Sequence of chain 2.A:
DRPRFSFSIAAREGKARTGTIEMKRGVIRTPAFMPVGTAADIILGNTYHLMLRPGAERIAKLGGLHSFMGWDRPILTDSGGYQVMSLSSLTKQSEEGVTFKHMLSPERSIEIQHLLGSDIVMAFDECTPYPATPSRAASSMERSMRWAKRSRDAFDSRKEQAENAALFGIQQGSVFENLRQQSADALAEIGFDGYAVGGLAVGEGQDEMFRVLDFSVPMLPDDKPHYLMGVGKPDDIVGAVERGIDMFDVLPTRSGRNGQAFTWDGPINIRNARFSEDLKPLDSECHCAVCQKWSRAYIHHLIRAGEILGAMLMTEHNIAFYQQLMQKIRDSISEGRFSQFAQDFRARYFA

Binding-site contacts:
Ligand atom N3 contacts residue ASP104 of chain 2.A at 2.8 Å (salt-bridge).
Ligand atom F1 contacts residue GLY71 of chain 2.A at 3.4 Å.
Ligand atom C6 contacts residue ASP104 of chain 2.A at 3.5 Å.
Ligand atom C contacts residue TYR108 of chain 2.A at 3.6 Å (hydrophobic).
Ligand atom O contacts residue CYS160 of chain 2.A at 3.5 Å (h-bond).
Ligand atom C2 contacts residue TYR108 of chain 2.A at 3.5 Å (hydrophobic).
Ligand atom N4 contacts residue ASP104 of chain 2.A at 2.8 Å (salt-bridge).
Ligand atom O contacts residue GLN205 of chain 2.A at 3.0 Å (h-bond).
Ligand atom C18 contacts residue TYR108 of chain 2.A at 3.5 Å (hydrophobic).
Ligand atom C8 contacts residue TYR108 of chain 2.A at 3.5 Å (hydrophobic).
Ligand atom C9 contacts residue ASP104 of chain 2.A at 3.2 Å.
Ligand atom N contacts residue ALA234 of chain 2.A at 2.9 Å (h-bond).
Ligand atom F2 contacts residue VAL47 of chain 2.A at 3.3 Å.
Ligand atom C1 contacts residue GLY263 of chain 2.A at 3.5 Å.
Ligand atom C10 contacts residue ASP104 of chain 2.A at 3.4 Å.
Ligand atom C6 contacts residue ASP158 of chain 2.A at 3.5 Å.
Ligand atom N3 contacts residue ASP158 of chain 2.A at 2.8 Å (salt-bridge).
Ligand atom C3 contacts residue CYS160 of chain 2.A at 3.7 Å (hydrophobic).
Ligand atom C5 contacts residue ASP158 of chain 2.A at 3.6 Å.
Ligand atom C contacts residue GLY263 of chain 2.A at 3.6 Å.
Ligand atom F contacts residue ASN72 of chain 2.A at 3.6 Å.
Ligand atom O contacts residue GLY232 of chain 2.A at 2.8 Å (h-bond).
Ligand atom N2 contacts residue ASP158 of chain 2.A at 2.7 Å (salt-bridge).
Ligand atom N1 contacts residue LEU233 of chain 2.A at 2.8 Å (h-bond).
Ligand atom N5 contacts residue TYR108 of chain 2.A at 3.4 Å.
Ligand atom N4 contacts residue TYR108 of chain 2.A at 3.6 Å.
Ligand atom N5 contacts residue GLY263 of chain 2.A at 3.5 Å.
Ligand atom C7 contacts residue TYR108 of chain 2.A at 3.7 Å (hydrophobic).
Ligand atom C6 contacts residue MET262 of chain 2.A at 3.6 Å (hydrophobic).
Ligand atom O contacts residue GLY231 of chain 2.A at 3.2 Å.
Ligand atom N contacts residue TYR108 of chain 2.A at 3.5 Å (h-bond).
Ligand atom C1 contacts residue ALA234 of chain 2.A at 3.6 Å (hydrophobic).
Ligand atom C9 contacts residue TYR108 of chain 2.A at 3.6 Å (hydrophobic).
Ligand atom F1 contacts residue ASN72 of chain 2.A at 3.3 Å.
Ligand atom N4 contacts residue MET262 of chain 2.A at 3.4 Å.
Ligand atom N contacts residue GLY263 of chain 2.A at 3.7 Å.
Ligand atom C17 contacts residue ASP104 of chain 2.A at 3.3 Å.
Ligand atom C1 contacts residue TYR108 of chain 2.A at 3.5 Å (hydrophobic).
Ligand atom N3 contacts residue ILE203 of chain 2.A at 3.5 Å.
Ligand atom O contacts residue ASP158 of chain 2.A at 3.6 Å (salt-bridge).

A small-molecule ligand and the protein it binds are described below.
Small molecule (SMILES): CNc1nc2c(CCc3ccc(C(F)(F)F)cc3)c3[nH]c(N)nc(=O)c3cc2[nH]1